Binding-site contacts:
Ligand atom C3 contacts residue TYR43 of chain 3.A at 3.5 Å (hydrophobic).
Ligand atom O12 contacts residue ALA86 of chain 3.A at 3.6 Å.
Ligand atom N1 contacts residue TYR43 of chain 3.A at 3.9 Å.
Ligand atom C11 contacts residue SER88 of chain 3.A at 3.9 Å.
Ligand atom O12 contacts residue SER88 of chain 3.A at 2.8 Å (h-bond).
Ligand atom S1 contacts residue THR90 of chain 3.A at 3.0 Å (h-bond).
Ligand atom N2 contacts residue VAL47 of chain 3.A at 3.3 Å.
Ligand atom C7 contacts residue SER45 of chain 3.A at 3.1 Å.
Ligand atom S1 contacts residue TRP79 of chain 3.A at 3.7 Å.
Ligand atom C6 contacts residue TRP92 of chain 3.A at 3.9 Å (hydrophobic).
Ligand atom C4 contacts residue VAL47 of chain 3.A at 3.4 Å (hydrophobic).
Ligand atom N3 contacts residue ASN23 of chain 3.A at 3.1 Å (h-bond).
Ligand atom O12 contacts residue TRP79 of chain 3.A at 3.8 Å.
Ligand atom N1 contacts residue ASP128 of chain 3.A at 3.0 Å (salt-bridge).
Ligand atom C10 contacts residue TRP79 of chain 3.A at 3.6 Å (hydrophobic).
Ligand atom C7 contacts residue VAL47 of chain 3.A at 3.7 Å (hydrophobic).
Ligand atom C3 contacts residue ASP128 of chain 3.A at 3.9 Å.
Ligand atom C6 contacts residue THR90 of chain 3.A at 3.9 Å.
Ligand atom C11 contacts residue ASN49 of chain 3.A at 3.8 Å.
Ligand atom C9 contacts residue ALA50 of chain 3.A at 3.7 Å (hydrophobic).
Ligand atom N2 contacts residue SER45 of chain 3.A at 2.9 Å (h-bond).
Ligand atom C3 contacts residue SER45 of chain 3.A at 3.8 Å.
Ligand atom C9 contacts residue TRP79 of chain 3.A at 3.9 Å (hydrophobic).
Ligand atom C10 contacts residue ASN49 of chain 3.A at 3.4 Å.
Ligand atom C8 contacts residue TRP79 of chain 3.A at 3.9 Å (hydrophobic).
Ligand atom O11 contacts residue GLY48 of chain 3.A at 3.4 Å.
Ligand atom C3 contacts residue SER27 of chain 3.A at 3.7 Å.
Ligand atom N3 contacts residue SER45 of chain 3.A at 3.9 Å.
Ligand atom O11 contacts residue ASN49 of chain 3.A at 3.1 Å (h-bond).
Ligand atom C4 contacts residue SER45 of chain 3.A at 3.9 Å.
Ligand atom N3 contacts residue TYR43 of chain 3.A at 2.6 Å (h-bond).
Ligand atom C8 contacts residue VAL47 of chain 3.A at 4.0 Å (hydrophobic).
Ligand atom C7 contacts residue TRP79 of chain 3.A at 3.7 Å (hydrophobic).
Ligand atom C10 contacts residue ALA50 of chain 3.A at 3.9 Å (hydrophobic).
Ligand atom C9 contacts residue VAL47 of chain 3.A at 3.3 Å (hydrophobic).
Ligand atom N3 contacts residue SER27 of chain 3.A at 2.6 Å (h-bond).
Ligand atom C6 contacts residue TRP108 of chain 3.A at 3.6 Å (hydrophobic).
Ligand atom N1 contacts residue LEU25 of chain 3.A at 3.8 Å.
Ligand atom C3 contacts residue LEU25 of chain 3.A at 3.7 Å (hydrophobic).
Ligand atom C5 contacts residue ASP128 of chain 3.A at 3.9 Å.

A protein and the small-molecule ligand that binds it are described below.
Small molecule (SMILES): N=C1N[C@H]2[C@H](CS[C@H]2CCCCC(=O)O)N1

Sequence of chain 2.B:
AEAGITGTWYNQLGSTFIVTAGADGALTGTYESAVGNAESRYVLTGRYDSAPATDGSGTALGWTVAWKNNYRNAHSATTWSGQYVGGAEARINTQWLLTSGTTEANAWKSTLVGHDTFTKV

Sequence of chain 3.A:
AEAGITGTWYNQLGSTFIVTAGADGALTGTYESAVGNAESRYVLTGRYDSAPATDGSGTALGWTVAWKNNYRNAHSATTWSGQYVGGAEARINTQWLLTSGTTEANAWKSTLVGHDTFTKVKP